Sequence of chain 1.A:
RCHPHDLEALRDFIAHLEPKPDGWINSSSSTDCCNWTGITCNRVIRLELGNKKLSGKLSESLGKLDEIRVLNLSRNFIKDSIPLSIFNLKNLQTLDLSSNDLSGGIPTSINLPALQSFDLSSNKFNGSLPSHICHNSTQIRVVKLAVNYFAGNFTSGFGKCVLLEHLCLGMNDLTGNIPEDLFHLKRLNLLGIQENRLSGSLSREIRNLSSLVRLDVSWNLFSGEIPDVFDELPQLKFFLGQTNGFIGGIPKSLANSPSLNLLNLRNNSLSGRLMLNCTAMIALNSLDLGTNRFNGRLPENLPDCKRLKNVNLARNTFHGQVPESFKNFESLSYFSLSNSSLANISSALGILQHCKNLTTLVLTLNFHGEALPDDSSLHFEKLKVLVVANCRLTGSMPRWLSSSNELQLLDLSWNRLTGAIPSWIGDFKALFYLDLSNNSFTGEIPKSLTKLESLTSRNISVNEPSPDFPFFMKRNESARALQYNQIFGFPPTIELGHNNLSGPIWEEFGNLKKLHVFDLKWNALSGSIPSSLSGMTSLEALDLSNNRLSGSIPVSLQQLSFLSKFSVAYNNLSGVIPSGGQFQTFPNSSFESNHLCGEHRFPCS

Binding-site contacts:
Ligand atom O5 contacts residue ASN355 of chain 1.A at 2.4 Å (h-bond).
Ligand atom O6 contacts residue SER358 of chain 1.A at 4.0 Å.
Ligand atom C5 contacts residue ASN355 of chain 1.A at 3.7 Å.
Ligand atom O5 contacts residue GLN332 of chain 1.A at 3.2 Å (h-bond).
Ligand atom C2 contacts residue ASN355 of chain 1.A at 2.4 Å.
Ligand atom C5 contacts residue SER358 of chain 1.A at 4.3 Å.
Ligand atom C6 contacts residue GLN332 of chain 1.A at 4.3 Å.
Ligand atom C1 contacts residue SER358 of chain 1.A at 4.1 Å.
Ligand atom O7 contacts residue GLN332 of chain 1.A at 4.2 Å.
Ligand atom C1 contacts residue GLN332 of chain 1.A at 3.9 Å.
Ligand atom C6 contacts residue SER358 of chain 1.A at 4.1 Å.
Ligand atom O6 contacts residue GLN332 of chain 1.A at 3.4 Å (h-bond).
Ligand atom C2 contacts residue GLN332 of chain 1.A at 4.5 Å.
Ligand atom C1 contacts residue ASN355 of chain 1.A at 1.4 Å.
Ligand atom O7 contacts residue ASN355 of chain 1.A at 3.1 Å (h-bond).
Ligand atom C4 contacts residue ASN355 of chain 1.A at 4.2 Å.
Ligand atom C3 contacts residue ASN355 of chain 1.A at 3.8 Å.
Ligand atom C5 contacts residue GLN332 of chain 1.A at 4.3 Å.
Ligand atom N2 contacts residue ASN355 of chain 1.A at 2.8 Å (h-bond).
Ligand atom C7 contacts residue ASN355 of chain 1.A at 3.3 Å.
Ligand atom O5 contacts residue SER358 of chain 1.A at 3.6 Å.

A small-molecule ligand and the protein it binds are described below.
Small molecule (SMILES): CC(=O)N[C@@H]1[C@@H](O)[C@H](O)[C@@H](CO)O[C@H]1O